A small-molecule ligand and the protein it binds are described below.
Small molecule (SMILES): CC(=O)N[C@@H]1[C@@H](O)[C@H](O)[C@@H](CO)O[C@@H]1O

Binding-site contacts:
Ligand atom C2 contacts residue ASN64 of chain 1.A at 4.2 Å.
Ligand atom N2 contacts residue THR66 of chain 1.A at 4.5 Å.
Ligand atom C7 contacts residue ASN64 of chain 1.A at 2.9 Å.
Ligand atom O1 contacts residue ASN64 of chain 1.A at 3.6 Å.
Ligand atom C1 contacts residue ASN64 of chain 1.A at 4.4 Å.
Ligand atom O7 contacts residue ASN64 of chain 1.A at 2.6 Å (h-bond).
Ligand atom N2 contacts residue ASN64 of chain 1.A at 3.7 Å.
Ligand atom O1 contacts residue THR66 of chain 1.A at 2.7 Å (h-bond).
Ligand atom C8 contacts residue ASN64 of chain 1.A at 3.3 Å.
Ligand atom C1 contacts residue THR66 of chain 1.A at 4.1 Å.
Ligand atom C8 contacts residue THR66 of chain 1.A at 4.2 Å.

Sequence of chain 1.A:
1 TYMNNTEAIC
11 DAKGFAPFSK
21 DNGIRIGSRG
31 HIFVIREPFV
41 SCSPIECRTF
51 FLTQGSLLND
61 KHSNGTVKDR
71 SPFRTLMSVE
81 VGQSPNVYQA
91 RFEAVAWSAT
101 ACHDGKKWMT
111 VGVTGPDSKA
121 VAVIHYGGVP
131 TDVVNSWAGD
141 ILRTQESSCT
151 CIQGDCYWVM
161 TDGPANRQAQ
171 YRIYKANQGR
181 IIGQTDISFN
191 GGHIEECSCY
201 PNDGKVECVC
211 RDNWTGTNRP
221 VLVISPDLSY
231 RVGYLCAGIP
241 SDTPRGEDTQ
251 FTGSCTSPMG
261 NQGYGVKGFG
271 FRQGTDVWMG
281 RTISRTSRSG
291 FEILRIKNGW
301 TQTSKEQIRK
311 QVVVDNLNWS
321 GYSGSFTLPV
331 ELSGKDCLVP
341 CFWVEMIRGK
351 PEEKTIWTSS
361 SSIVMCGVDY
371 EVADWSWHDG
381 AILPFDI